A protein and the small-molecule ligand that binds it are described below.
Small molecule (SMILES): O=C(O)[C@H]1O[C@H](O[P](=O)(O)O[P](=O)(O)OC[C@H]2O[C@@H](n3ccc(=O)[nH]c3=O)[C@H](O)[C@@H]2O)[C@H](O)[C@@H](O)[C@@H]1O

Binding-site contacts:
Ligand atom O4' contacts residue LYS221 of chain 3.G at 2.9 Å (salt-bridge).
Ligand atom O2B contacts residue GLU166 of chain 3.G at 2.9 Å (salt-bridge).
Ligand atom O5' contacts residue CYS277 of chain 3.G at 3.5 Å.
Ligand atom O'Q contacts residue GLU162 of chain 3.G at 2.8 Å (salt-bridge).
Ligand atom O4 contacts residue LYS268 of chain 3.G at 3.1 Å (salt-bridge).
Ligand atom C4' contacts residue LEU164 of chain 3.G at 3.3 Å (hydrophobic).
Ligand atom O2A contacts residue PHE278 of chain 3.G at 3.3 Å.
Ligand atom O2' contacts residue ARG261 of chain 3.H at 2.8 Å (salt-bridge).
Ligand atom O'P contacts residue GLU162 of chain 3.G at 3.5 Å (salt-bridge).
Ligand atom C6' contacts residue GLU162 of chain 3.G at 3.4 Å.
Ligand atom C6 contacts residue ILE232 of chain 3.G at 3.5 Å (hydrophobic).
Ligand atom O4' contacts residue LEU164 of chain 3.G at 2.7 Å (h-bond).
Ligand atom O'P contacts residue CYS277 of chain 3.G at 3.4 Å.
Ligand atom C3' contacts residue LEU164 of chain 3.G at 3.5 Å (hydrophobic).
Ligand atom O4D contacts residue PHE273 of chain 3.G at 3.4 Å.
Ligand atom C5D contacts residue GLY274 of chain 3.G at 3.6 Å.
Ligand atom O3D contacts residue PHE339 of chain 3.G at 2.8 Å (h-bond).
Ligand atom C4D contacts residue GLY274 of chain 3.G at 3.4 Å.
Ligand atom O'P contacts residue ASN225 of chain 3.G at 2.8 Å (h-bond).
Ligand atom O2 contacts residue SER270 of chain 3.G at 2.7 Å (h-bond).
Ligand atom C6' contacts residue CYS277 of chain 3.G at 3.2 Å (hydrophobic).
Ligand atom C3D contacts residue PHE339 of chain 3.G at 3.5 Å (hydrophobic).
Ligand atom O4 contacts residue PHE266 of chain 3.G at 3.3 Å.
Ligand atom O4D contacts residue ILE232 of chain 3.G at 3.4 Å.
Ligand atom N3 contacts residue LYS268 of chain 3.G at 2.9 Å (salt-bridge).
Ligand atom O'Q contacts residue CYS277 of chain 3.G at 3.1 Å (h-bond).
Ligand atom N1 contacts residue ILE232 of chain 3.G at 3.4 Å.
Ligand atom O'P contacts residue LYS221 of chain 3.G at 3.2 Å (salt-bridge).
Ligand atom O2D contacts residue PHE339 of chain 3.G at 3.4 Å (h-bond).
Ligand atom C4' contacts residue LYS221 of chain 3.G at 3.4 Å.
Ligand atom O'Q contacts residue LEU164 of chain 3.G at 3.5 Å (h-bond).
Ligand atom O2D contacts residue ARG443 of chain 3.G at 3.0 Å (salt-bridge).
Ligand atom C1' contacts residue PHE278 of chain 3.G at 3.5 Å (hydrophobic).
Ligand atom O4' contacts residue PHE163 of chain 3.G at 3.4 Å.
Ligand atom O3A contacts residue LYS340 of chain 3.G at 3.1 Å (salt-bridge).
Ligand atom O3' contacts residue ARG261 of chain 3.H at 3.0 Å (salt-bridge).
Ligand atom O1A contacts residue LYS340 of chain 3.G at 3.3 Å (salt-bridge).
Ligand atom C5' contacts residue LEU164 of chain 3.G at 3.3 Å (hydrophobic).
Ligand atom O2A contacts residue PHE266 of chain 3.G at 3.5 Å.
Ligand atom O3D contacts residue GLY274 of chain 3.G at 2.8 Å (h-bond).

Sequence of chain 3.G:
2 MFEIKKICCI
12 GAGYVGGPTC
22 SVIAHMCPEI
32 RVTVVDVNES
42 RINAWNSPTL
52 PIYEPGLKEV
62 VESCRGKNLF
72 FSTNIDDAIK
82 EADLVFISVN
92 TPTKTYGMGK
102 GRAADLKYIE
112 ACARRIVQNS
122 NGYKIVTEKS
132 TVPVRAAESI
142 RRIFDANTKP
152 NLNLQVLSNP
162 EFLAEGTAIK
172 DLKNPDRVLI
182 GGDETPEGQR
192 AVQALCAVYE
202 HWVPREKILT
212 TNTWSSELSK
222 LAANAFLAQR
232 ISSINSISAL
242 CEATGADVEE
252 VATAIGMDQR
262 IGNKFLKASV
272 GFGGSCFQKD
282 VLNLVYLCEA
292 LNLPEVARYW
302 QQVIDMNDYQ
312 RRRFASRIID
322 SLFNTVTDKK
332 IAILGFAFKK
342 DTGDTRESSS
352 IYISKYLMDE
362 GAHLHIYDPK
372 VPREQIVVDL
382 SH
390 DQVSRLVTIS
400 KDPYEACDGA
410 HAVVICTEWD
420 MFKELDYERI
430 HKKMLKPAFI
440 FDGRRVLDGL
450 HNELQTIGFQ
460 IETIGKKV

Sequence of chain 3.H:
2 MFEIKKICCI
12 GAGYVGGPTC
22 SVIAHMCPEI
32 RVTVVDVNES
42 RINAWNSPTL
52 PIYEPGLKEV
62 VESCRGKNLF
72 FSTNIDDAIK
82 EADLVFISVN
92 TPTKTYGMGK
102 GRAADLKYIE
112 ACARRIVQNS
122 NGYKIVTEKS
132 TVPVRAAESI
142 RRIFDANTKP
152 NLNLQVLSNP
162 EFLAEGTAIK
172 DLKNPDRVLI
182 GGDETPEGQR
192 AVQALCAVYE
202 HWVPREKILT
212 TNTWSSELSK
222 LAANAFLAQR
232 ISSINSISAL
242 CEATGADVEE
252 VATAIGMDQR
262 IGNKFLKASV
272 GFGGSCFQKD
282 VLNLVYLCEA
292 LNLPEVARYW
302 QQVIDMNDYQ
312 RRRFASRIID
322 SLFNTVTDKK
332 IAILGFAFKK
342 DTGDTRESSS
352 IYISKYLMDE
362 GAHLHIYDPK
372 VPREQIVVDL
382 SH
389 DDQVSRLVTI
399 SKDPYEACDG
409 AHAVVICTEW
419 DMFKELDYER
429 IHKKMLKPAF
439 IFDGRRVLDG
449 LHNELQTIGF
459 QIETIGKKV